The small molecule below binds the protein below.
Small molecule (SMILES): CC(=O)N[C@@H]1[C@@H](O)[C@H](O)[C@@H](CO)O[C@H]1O

Binding-site contacts:
Ligand atom C8 contacts residue ILE155 of chain 1.C at 3.7 Å (hydrophobic).
Ligand atom C7 contacts residue ASN87 of chain 1.C at 3.9 Å.
Ligand atom C5 contacts residue ASN87 of chain 1.C at 3.7 Å.
Ligand atom C4 contacts residue ASN87 of chain 1.C at 4.2 Å.
Ligand atom N2 contacts residue ASN87 of chain 1.C at 2.9 Å (h-bond).
Ligand atom C1 contacts residue ASN87 of chain 1.C at 1.4 Å.
Ligand atom C3 contacts residue ASN87 of chain 1.C at 3.8 Å.
Ligand atom C2 contacts residue ASN87 of chain 1.C at 2.5 Å.
Ligand atom O7 contacts residue ASN87 of chain 1.C at 4.4 Å.
Ligand atom O5 contacts residue SER79 of chain 1.C at 3.8 Å.
Ligand atom O6 contacts residue SER79 of chain 1.C at 2.5 Å (h-bond).
Ligand atom O6 contacts residue LEU91 of chain 1.C at 3.9 Å.
Ligand atom C6 contacts residue SER79 of chain 1.C at 3.6 Å.
Ligand atom C5 contacts residue SER79 of chain 1.C at 4.3 Å.
Ligand atom O5 contacts residue ASN87 of chain 1.C at 2.4 Å (h-bond).

Sequence of chain 1.C:
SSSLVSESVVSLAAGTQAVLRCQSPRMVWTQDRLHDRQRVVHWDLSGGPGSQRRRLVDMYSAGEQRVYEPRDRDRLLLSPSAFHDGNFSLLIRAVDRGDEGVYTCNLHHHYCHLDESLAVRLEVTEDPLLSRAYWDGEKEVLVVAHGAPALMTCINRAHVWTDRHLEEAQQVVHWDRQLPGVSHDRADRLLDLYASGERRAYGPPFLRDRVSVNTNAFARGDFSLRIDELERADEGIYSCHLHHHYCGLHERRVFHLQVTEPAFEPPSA